A protein and the small-molecule ligand that binds it are described below.
Small molecule (SMILES): NCCCC[C@@H](N)C(=O)O

Sequence of chain 1.A:
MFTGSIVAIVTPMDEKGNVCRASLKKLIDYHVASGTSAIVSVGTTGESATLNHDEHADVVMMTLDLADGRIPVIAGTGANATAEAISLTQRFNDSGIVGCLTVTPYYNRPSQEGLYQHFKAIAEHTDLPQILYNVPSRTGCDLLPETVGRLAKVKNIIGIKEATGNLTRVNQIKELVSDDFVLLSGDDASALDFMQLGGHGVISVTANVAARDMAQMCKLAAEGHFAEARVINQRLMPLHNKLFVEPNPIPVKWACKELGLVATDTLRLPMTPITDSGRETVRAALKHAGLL

Binding-site contacts:
Ligand atom CD contacts residue ILE86 of chain 1.B at 4.1 Å (hydrophobic).
Ligand atom NZ contacts residue ALA83 of chain 1.B at 4.0 Å.
Ligand atom CB contacts residue ILE86 of chain 1.B at 4.1 Å (hydrophobic).
Ligand atom CB contacts residue ALA83 of chain 1.B at 4.2 Å (hydrophobic).
Ligand atom N contacts residue THR82 of chain 1.B at 4.3 Å.
Ligand atom OXT contacts residue LEU269 of chain 1.A at 4.3 Å.
Ligand atom NZ contacts residue ILE86 of chain 1.B at 4.1 Å.
Ligand atom CA contacts residue ALA83 of chain 1.B at 4.3 Å (hydrophobic).
Ligand atom N contacts residue ALA83 of chain 1.B at 3.7 Å.
Ligand atom N contacts residue LEU269 of chain 1.A at 4.5 Å.
Ligand atom CE contacts residue ALA83 of chain 1.B at 4.0 Å (hydrophobic).

Sequence of chain 1.B:
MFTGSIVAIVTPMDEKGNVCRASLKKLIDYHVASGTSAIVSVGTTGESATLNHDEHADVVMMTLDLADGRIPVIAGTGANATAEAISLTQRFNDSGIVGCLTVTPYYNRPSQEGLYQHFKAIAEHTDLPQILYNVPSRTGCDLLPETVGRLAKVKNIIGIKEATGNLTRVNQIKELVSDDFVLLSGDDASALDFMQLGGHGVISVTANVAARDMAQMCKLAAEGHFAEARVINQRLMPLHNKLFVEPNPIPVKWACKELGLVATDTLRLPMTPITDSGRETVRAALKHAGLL